Sequence of chain 14.C:
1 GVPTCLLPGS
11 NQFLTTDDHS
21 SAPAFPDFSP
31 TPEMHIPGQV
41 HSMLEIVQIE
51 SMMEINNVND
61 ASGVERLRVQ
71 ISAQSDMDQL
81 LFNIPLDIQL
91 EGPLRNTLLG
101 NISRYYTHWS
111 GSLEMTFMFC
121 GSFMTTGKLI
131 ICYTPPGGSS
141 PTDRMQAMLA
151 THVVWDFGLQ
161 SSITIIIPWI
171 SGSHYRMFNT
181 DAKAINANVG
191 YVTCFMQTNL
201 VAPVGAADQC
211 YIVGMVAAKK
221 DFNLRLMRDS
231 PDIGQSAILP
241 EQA

Binding-site contacts:
Ligand atom N3A contacts residue TYR151 of chain 14.A at 3.3 Å.
Ligand atom C2A contacts residue LEU186 of chain 14.A at 3.7 Å (hydrophobic).
Ligand atom C5A contacts residue VAL175 of chain 14.A at 3.9 Å (hydrophobic).
Ligand atom C6C contacts residue LEU99 of chain 14.A at 3.6 Å (hydrophobic).
Ligand atom C2A contacts residue TYR151 of chain 14.A at 3.9 Å (hydrophobic).
Ligand atom C2B contacts residue LEU226 of chain 14.A at 3.6 Å (hydrophobic).
Ligand atom O1A contacts residue LEU226 of chain 14.A at 3.8 Å.
Ligand atom C2B contacts residue ILE123 of chain 14.A at 3.5 Å (hydrophobic).
Ligand atom C5 contacts residue TYR197 of chain 14.A at 3.8 Å (hydrophobic).
Ligand atom C31 contacts residue ASN199 of chain 14.A at 3.4 Å.
Ligand atom C31 contacts residue TYR197 of chain 14.A at 3.7 Å (hydrophobic).
Ligand atom C7C contacts residue ILE123 of chain 14.A at 3.5 Å (hydrophobic).
Ligand atom C3B contacts residue LEU226 of chain 14.A at 3.5 Å (hydrophobic).
Ligand atom C4B contacts residue LEU226 of chain 14.A at 3.9 Å (hydrophobic).
Ligand atom C5A contacts residue ALA149 of chain 14.A at 3.2 Å (hydrophobic).
Ligand atom C4A contacts residue TYR151 of chain 14.A at 3.8 Å (hydrophobic).
Ligand atom C6C contacts residue TRP97 of chain 14.A at 3.9 Å (hydrophobic).
Ligand atom O1 contacts residue TYR197 of chain 14.A at 3.9 Å.
Ligand atom C3 contacts residue TYR197 of chain 14.A at 3.7 Å (hydrophobic).
Ligand atom C6C contacts residue ILE123 of chain 14.A at 3.6 Å (hydrophobic).
Ligand atom C3B contacts residue ILE123 of chain 14.A at 3.9 Å (hydrophobic).
Ligand atom C5A contacts residue LEU186 of chain 14.A at 3.6 Å (hydrophobic).
Ligand atom C4C contacts residue THR121 of chain 14.A at 3.7 Å.
Ligand atom C5B contacts residue ILE188 of chain 14.A at 3.6 Å (hydrophobic).
Ligand atom C4 contacts residue TYR197 of chain 14.A at 3.6 Å (hydrophobic).
Ligand atom C4A contacts residue LEU186 of chain 14.A at 3.9 Å (hydrophobic).
Ligand atom C5C contacts residue LEU99 of chain 14.A at 3.6 Å (hydrophobic).
Ligand atom C6B contacts residue ILE188 of chain 14.A at 3.7 Å (hydrophobic).
Ligand atom C5C contacts residue THR101 of chain 14.A at 3.7 Å.
Ligand atom C2C contacts residue THR101 of chain 14.A at 3.8 Å.
Ligand atom O1B contacts residue TRP97 of chain 14.A at 3.6 Å.
Ligand atom O1B contacts residue LEU99 of chain 14.A at 3.1 Å.
Ligand atom O1A contacts residue ALA149 of chain 14.A at 3.7 Å.
Ligand atom C4A contacts residue PRO173 of chain 14.A at 3.3 Å (hydrophobic).
Ligand atom C5A contacts residue PRO173 of chain 14.A at 3.5 Å (hydrophobic).
Ligand atom C7C contacts residue LEU99 of chain 14.A at 3.5 Å (hydrophobic).
Ligand atom O1A contacts residue LEU186 of chain 14.A at 3.7 Å.
Ligand atom N2 contacts residue ASN221 of chain 14.A at 3.9 Å.
Ligand atom O1 contacts residue MET223 of chain 14.A at 3.6 Å (h-bond).
Ligand atom C1C contacts residue TYR197 of chain 14.A at 3.7 Å (hydrophobic).

This small molecule binds to this protein.
Small molecule (SMILES): Cc1cc(CCCCCCCOc2ccc(C3=NCCO3)cc2)on1

Sequence of chain 14.A:
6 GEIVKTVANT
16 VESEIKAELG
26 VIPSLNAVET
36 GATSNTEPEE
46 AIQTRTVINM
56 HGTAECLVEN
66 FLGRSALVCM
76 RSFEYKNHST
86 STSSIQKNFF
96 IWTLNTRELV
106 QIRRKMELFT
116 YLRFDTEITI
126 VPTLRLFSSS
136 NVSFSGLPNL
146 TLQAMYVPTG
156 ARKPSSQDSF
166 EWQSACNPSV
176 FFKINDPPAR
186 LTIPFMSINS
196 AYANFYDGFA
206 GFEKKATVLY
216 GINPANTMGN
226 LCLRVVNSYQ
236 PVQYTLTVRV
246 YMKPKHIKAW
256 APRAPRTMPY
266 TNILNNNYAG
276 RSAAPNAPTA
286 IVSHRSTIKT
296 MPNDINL